Sequence of chain 38.E:
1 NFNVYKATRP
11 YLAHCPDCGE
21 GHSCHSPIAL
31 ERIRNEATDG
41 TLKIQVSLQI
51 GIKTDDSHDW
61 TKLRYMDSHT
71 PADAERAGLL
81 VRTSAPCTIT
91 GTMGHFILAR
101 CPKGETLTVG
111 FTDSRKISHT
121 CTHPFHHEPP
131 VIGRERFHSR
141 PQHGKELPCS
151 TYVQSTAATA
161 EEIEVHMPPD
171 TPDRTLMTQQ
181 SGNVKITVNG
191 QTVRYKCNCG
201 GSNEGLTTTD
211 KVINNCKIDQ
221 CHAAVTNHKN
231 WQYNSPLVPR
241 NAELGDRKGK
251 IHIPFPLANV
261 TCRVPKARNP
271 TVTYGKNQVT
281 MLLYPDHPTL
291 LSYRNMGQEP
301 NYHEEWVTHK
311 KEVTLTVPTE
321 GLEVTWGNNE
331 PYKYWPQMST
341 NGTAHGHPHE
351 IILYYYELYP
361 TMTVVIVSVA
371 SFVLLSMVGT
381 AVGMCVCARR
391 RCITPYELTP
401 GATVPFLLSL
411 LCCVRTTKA

The small molecule below binds the protein below.
Small molecule (SMILES): CC(=O)N[C@@H]1[C@@H](O)[C@H](O)[C@@H](CO)O[C@H]1O

Binding-site contacts:
Ligand atom O7 contacts residue GLU117 of chain 38.D at 4.3 Å.
Ligand atom C7 contacts residue ASN259 of chain 38.E at 3.1 Å.
Ligand atom O7 contacts residue ASN259 of chain 38.E at 2.7 Å (h-bond).
Ligand atom O5 contacts residue THR116 of chain 38.D at 3.8 Å.
Ligand atom O7 contacts residue LYS181 of chain 38.D at 4.3 Å.
Ligand atom O6 contacts residue LYS115 of chain 38.D at 3.5 Å (salt-bridge).
Ligand atom C4 contacts residue ASN259 of chain 38.E at 4.1 Å.
Ligand atom O6 contacts residue THR116 of chain 38.D at 3.2 Å (h-bond).
Ligand atom O5 contacts residue ASN259 of chain 38.E at 2.3 Å (h-bond).
Ligand atom C6 contacts residue LYS115 of chain 38.D at 4.3 Å.
Ligand atom N2 contacts residue ASN259 of chain 38.E at 3.0 Å (h-bond).
Ligand atom C8 contacts residue ASN259 of chain 38.E at 4.4 Å.
Ligand atom O6 contacts residue ASN259 of chain 38.E at 4.4 Å.
Ligand atom C5 contacts residue ASN259 of chain 38.E at 3.6 Å.
Ligand atom C3 contacts residue ASN259 of chain 38.E at 3.7 Å.
Ligand atom C1 contacts residue ASN259 of chain 38.E at 1.4 Å.
Ligand atom C6 contacts residue THR116 of chain 38.D at 4.5 Å.
Ligand atom C2 contacts residue ASN259 of chain 38.E at 2.4 Å.

Sequence of chain 38.D:
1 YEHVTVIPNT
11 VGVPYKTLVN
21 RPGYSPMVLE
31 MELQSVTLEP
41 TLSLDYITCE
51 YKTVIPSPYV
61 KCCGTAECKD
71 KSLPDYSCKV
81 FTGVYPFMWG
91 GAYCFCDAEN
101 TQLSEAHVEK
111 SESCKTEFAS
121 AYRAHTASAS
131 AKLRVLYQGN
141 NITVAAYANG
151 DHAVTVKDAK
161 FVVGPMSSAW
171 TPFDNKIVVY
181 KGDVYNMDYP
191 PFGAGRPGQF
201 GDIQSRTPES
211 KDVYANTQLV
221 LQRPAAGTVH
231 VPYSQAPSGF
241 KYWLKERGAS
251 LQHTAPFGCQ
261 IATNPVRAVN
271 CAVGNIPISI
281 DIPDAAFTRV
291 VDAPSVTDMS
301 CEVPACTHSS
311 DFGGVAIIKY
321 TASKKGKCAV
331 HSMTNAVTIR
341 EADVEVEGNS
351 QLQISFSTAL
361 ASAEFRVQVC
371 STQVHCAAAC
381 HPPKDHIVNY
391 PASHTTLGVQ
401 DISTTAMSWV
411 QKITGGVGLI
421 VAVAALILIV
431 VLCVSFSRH